A protein and the small-molecule ligand that binds it are described below.
Small molecule (SMILES): CC(=O)N[C@@H]1[C@@H](O)[C@H](O)[C@@H](CO)O[C@H]1O

Binding-site contacts:
Ligand atom N2 contacts residue ASN331 of chain 1.C at 2.3 Å (h-bond).
Ligand atom C3 contacts residue ASN331 of chain 1.C at 3.9 Å.
Ligand atom C8 contacts residue ASN331 of chain 1.C at 3.2 Å.
Ligand atom C1 contacts residue ASN331 of chain 1.C at 1.5 Å.
Ligand atom C5 contacts residue ASN331 of chain 1.C at 3.6 Å.
Ligand atom C2 contacts residue ASN331 of chain 1.C at 2.7 Å.
Ligand atom C7 contacts residue ASN331 of chain 1.C at 2.8 Å.
Ligand atom O7 contacts residue ASN331 of chain 1.C at 3.5 Å (h-bond).
Ligand atom O5 contacts residue ASN331 of chain 1.C at 2.3 Å (h-bond).
Ligand atom C4 contacts residue ASN331 of chain 1.C at 4.3 Å.

Sequence of chain 1.C:
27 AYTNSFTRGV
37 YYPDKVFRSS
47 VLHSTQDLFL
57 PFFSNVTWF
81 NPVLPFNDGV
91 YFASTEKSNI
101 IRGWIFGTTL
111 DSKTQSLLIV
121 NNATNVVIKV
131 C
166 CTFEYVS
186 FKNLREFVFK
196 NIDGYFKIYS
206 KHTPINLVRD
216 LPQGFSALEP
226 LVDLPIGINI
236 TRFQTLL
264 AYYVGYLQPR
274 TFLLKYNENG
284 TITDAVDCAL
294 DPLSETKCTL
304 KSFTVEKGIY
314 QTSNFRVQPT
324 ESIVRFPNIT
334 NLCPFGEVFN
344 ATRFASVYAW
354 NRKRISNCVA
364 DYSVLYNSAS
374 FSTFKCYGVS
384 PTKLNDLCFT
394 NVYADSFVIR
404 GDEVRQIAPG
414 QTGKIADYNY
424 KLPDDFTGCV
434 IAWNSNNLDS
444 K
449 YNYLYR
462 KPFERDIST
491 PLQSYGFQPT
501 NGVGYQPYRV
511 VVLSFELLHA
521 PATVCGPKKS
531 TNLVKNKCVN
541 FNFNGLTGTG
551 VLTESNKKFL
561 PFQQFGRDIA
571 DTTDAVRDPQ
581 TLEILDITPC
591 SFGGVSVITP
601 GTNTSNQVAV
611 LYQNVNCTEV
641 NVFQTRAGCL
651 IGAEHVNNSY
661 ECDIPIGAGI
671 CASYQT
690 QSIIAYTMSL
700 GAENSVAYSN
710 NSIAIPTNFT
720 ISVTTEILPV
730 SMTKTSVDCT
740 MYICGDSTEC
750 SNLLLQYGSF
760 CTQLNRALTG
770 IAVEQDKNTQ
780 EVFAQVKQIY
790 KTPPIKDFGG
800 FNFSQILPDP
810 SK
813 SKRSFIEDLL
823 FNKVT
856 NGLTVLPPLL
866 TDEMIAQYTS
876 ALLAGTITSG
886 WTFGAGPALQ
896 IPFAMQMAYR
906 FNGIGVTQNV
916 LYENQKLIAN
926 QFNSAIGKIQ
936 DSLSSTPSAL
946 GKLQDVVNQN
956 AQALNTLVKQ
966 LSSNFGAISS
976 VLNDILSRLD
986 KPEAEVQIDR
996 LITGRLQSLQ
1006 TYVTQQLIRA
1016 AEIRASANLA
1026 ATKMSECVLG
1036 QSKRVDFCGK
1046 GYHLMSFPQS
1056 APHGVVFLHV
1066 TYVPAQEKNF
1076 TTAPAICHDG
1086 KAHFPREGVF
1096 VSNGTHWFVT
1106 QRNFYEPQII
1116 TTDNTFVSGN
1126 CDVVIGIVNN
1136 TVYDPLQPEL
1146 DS